Binding-site contacts:
Ligand atom C20 contacts residue PHE91 of chain 1.A at 3.8 Å (hydrophobic).
Ligand atom C22 contacts residue GLN53 of chain 1.A at 4.0 Å.
Ligand atom O24 contacts residue ALA105 of chain 1.A at 3.4 Å.
Ligand atom O25 contacts residue ARG94 of chain 1.A at 3.7 Å.
Ligand atom C21 contacts residue PHE91 of chain 1.A at 3.5 Å (hydrophobic).
Ligand atom C10 contacts residue ILE123 of chain 1.A at 3.9 Å (hydrophobic).
Ligand atom C14 contacts residue PHE124 of chain 1.A at 3.9 Å (hydrophobic).
Ligand atom C23 contacts residue ARG94 of chain 1.A at 3.6 Å.
Ligand atom C03 contacts residue ILE46 of chain 1.A at 4.0 Å (hydrophobic).
Ligand atom C23 contacts residue PHE91 of chain 1.A at 3.9 Å (hydrophobic).
Ligand atom C20 contacts residue LEU87 of chain 1.A at 3.9 Å (hydrophobic).
Ligand atom C23 contacts residue ALA105 of chain 1.A at 3.7 Å (hydrophobic).
Ligand atom C27 contacts residue TRP83 of chain 1.A at 3.6 Å (hydrophobic).
Ligand atom O25 contacts residue ALA105 of chain 1.A at 2.9 Å (h-bond).
Ligand atom C22 contacts residue PHE91 of chain 1.A at 3.6 Å (hydrophobic).
Ligand atom C09 contacts residue VAL43 of chain 1.A at 3.6 Å (hydrophobic).
Ligand atom O24 contacts residue GLN53 of chain 1.A at 3.4 Å.
Ligand atom C14 contacts residue PHE91 of chain 1.A at 3.8 Å (hydrophobic).
Ligand atom O25 contacts residue ALA49 of chain 1.A at 3.4 Å.
Ligand atom C19 contacts residue ALA50 of chain 1.A at 3.9 Å (hydrophobic).
Ligand atom C26 contacts residue LEU104 of chain 1.A at 3.9 Å (hydrophobic).
Ligand atom C01 contacts residue LEU214 of chain 1.A at 4.0 Å (hydrophobic).
Ligand atom O24 contacts residue ARG94 of chain 1.A at 2.8 Å (salt-bridge).
Ligand atom C20 contacts residue ALA50 of chain 1.A at 3.6 Å (hydrophobic).
Ligand atom C19 contacts residue PHE91 of chain 1.A at 3.4 Å (hydrophobic).
Ligand atom C26 contacts residue ALA49 of chain 1.A at 3.7 Å (hydrophobic).
Ligand atom C21 contacts residue ALA50 of chain 1.A at 4.0 Å (hydrophobic).
Ligand atom C15 contacts residue VAL127 of chain 1.A at 3.9 Å (hydrophobic).
Ligand atom C27 contacts residue ASN84 of chain 1.A at 3.8 Å.
Ligand atom C09 contacts residue ILE46 of chain 1.A at 3.7 Å (hydrophobic).
Ligand atom C11 contacts residue CYS210 of chain 1.A at 3.5 Å (hydrophobic).
Ligand atom C10 contacts residue HIS213 of chain 1.A at 3.7 Å.
Ligand atom C23 contacts residue GLN53 of chain 1.A at 3.7 Å.
Ligand atom C13 contacts residue PHE91 of chain 1.A at 3.8 Å (hydrophobic).
Ligand atom C02 contacts residue ILE46 of chain 1.A at 4.0 Å (hydrophobic).
Ligand atom C18 contacts residue ALA50 of chain 1.A at 4.0 Å (hydrophobic).
Ligand atom C26 contacts residue ILE46 of chain 1.A at 3.7 Å (hydrophobic).
Ligand atom C12 contacts residue ILE46 of chain 1.A at 3.9 Å (hydrophobic).
Ligand atom O25 contacts residue LEU104 of chain 1.A at 3.4 Å.
Ligand atom O24 contacts residue PHE91 of chain 1.A at 3.8 Å.

A small-molecule ligand and the protein it binds are described below.
Small molecule (SMILES): CC[C@H](C)C1=C(CCC(C)C)/C(=C/C(C)=C\C=C\C(C)=C\C(=O)O)CCC1

Sequence of chain 1.A:
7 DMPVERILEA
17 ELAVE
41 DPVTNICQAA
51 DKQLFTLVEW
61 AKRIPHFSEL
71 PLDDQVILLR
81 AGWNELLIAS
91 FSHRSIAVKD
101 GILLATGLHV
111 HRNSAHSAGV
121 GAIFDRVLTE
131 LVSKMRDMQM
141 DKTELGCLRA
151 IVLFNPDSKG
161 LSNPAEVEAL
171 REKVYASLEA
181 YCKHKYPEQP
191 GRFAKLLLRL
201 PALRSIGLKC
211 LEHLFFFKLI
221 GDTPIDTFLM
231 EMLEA